The protein below binds the small molecule below.
Small molecule (SMILES): COCCCCc1c(C(=O)N(CC(C)C)[C@@H]2CNC[C@H](C(=O)N3CCOCC3)C2)nnn1-c1ccccc1

Sequence of chain 1.B:
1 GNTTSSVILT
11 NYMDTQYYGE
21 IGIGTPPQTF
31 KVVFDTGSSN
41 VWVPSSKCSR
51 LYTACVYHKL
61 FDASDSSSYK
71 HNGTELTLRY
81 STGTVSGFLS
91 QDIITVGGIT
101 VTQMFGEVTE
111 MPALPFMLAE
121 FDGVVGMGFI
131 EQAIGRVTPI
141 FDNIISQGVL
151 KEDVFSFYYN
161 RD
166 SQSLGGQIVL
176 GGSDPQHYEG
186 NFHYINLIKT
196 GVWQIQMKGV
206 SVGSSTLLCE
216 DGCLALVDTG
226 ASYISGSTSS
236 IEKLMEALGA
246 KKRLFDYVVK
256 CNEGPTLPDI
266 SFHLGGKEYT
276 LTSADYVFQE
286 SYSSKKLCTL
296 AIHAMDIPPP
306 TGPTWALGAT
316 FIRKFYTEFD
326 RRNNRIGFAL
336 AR

Binding-site contacts:
Ligand atom C29 contacts residue ASP35 of chain 1.B at 3.4 Å.
Ligand atom C31 contacts residue SER81 of chain 1.B at 3.6 Å.
Ligand atom C15 contacts residue GLN16 of chain 1.B at 3.3 Å.
Ligand atom C5 contacts residue GLY225 of chain 1.B at 3.4 Å.
Ligand atom C6 contacts residue GLY225 of chain 1.B at 3.3 Å.
Ligand atom C18 contacts residue GLY225 of chain 1.B at 3.4 Å.
Ligand atom C16 contacts residue PRO115 of chain 1.B at 3.5 Å (hydrophobic).
Ligand atom N9 contacts residue THR82 of chain 1.B at 2.6 Å (h-bond).
Ligand atom C4 contacts residue THR15 of chain 1.B at 3.4 Å.
Ligand atom C29 contacts residue ASP223 of chain 1.B at 3.5 Å.
Ligand atom C16 contacts residue LEU118 of chain 1.B at 3.6 Å (hydrophobic).
Ligand atom N28 contacts residue ASP223 of chain 1.B at 2.8 Å (salt-bridge).
Ligand atom O2 contacts residue GLN16 of chain 1.B at 3.5 Å.
Ligand atom O2 contacts residue TYR17 of chain 1.B at 3.1 Å (h-bond).
Ligand atom O19 contacts residue GLY225 of chain 1.B at 3.3 Å (h-bond).
Ligand atom N10 contacts residue THR82 of chain 1.B at 3.5 Å (h-bond).
Ligand atom N20 contacts residue GLY225 of chain 1.B at 3.6 Å (h-bond).
Ligand atom O37 contacts residue ILE302 of chain 1.B at 3.2 Å.
Ligand atom O19 contacts residue ALA226 of chain 1.B at 3.5 Å.
Ligand atom C6 contacts residue SER227 of chain 1.B at 3.6 Å.
Ligand atom C16 contacts residue ALA119 of chain 1.B at 3.5 Å (hydrophobic).
Ligand atom O37 contacts residue THR306 of chain 1.B at 3.4 Å.
Ligand atom C29 contacts residue GLY37 of chain 1.B at 3.5 Å.
Ligand atom C27 contacts residue ASP35 of chain 1.B at 3.2 Å.
Ligand atom C8 contacts residue THR82 of chain 1.B at 3.6 Å.
Ligand atom C32 contacts residue SER81 of chain 1.B at 3.5 Å.
Ligand atom C1 contacts residue THR224 of chain 1.B at 3.1 Å.
Ligand atom C30 contacts residue ASP223 of chain 1.B at 3.6 Å.
Ligand atom C36 contacts residue LEU221 of chain 1.B at 3.6 Å (hydrophobic).
Ligand atom O33 contacts residue SER81 of chain 1.B at 3.0 Å (h-bond).
Ligand atom C15 contacts residue LEU118 of chain 1.B at 3.5 Å (hydrophobic).
Ligand atom C21 contacts residue THR82 of chain 1.B at 3.5 Å.
Ligand atom O2 contacts residue THR15 of chain 1.B at 3.6 Å.
Ligand atom C23 contacts residue GLY225 of chain 1.B at 3.5 Å.
Ligand atom C27 contacts residue GLY225 of chain 1.B at 3.4 Å.
Ligand atom O33 contacts residue TYR80 of chain 1.B at 3.3 Å.
Ligand atom C35 contacts residue LEU221 of chain 1.B at 3.6 Å (hydrophobic).
Ligand atom C14 contacts residue GLN16 of chain 1.B at 3.6 Å.
Ligand atom C3 contacts residue GLY225 of chain 1.B at 3.3 Å.
Ligand atom N28 contacts residue ASP35 of chain 1.B at 2.7 Å (salt-bridge).